Sequence of chain 1.A:
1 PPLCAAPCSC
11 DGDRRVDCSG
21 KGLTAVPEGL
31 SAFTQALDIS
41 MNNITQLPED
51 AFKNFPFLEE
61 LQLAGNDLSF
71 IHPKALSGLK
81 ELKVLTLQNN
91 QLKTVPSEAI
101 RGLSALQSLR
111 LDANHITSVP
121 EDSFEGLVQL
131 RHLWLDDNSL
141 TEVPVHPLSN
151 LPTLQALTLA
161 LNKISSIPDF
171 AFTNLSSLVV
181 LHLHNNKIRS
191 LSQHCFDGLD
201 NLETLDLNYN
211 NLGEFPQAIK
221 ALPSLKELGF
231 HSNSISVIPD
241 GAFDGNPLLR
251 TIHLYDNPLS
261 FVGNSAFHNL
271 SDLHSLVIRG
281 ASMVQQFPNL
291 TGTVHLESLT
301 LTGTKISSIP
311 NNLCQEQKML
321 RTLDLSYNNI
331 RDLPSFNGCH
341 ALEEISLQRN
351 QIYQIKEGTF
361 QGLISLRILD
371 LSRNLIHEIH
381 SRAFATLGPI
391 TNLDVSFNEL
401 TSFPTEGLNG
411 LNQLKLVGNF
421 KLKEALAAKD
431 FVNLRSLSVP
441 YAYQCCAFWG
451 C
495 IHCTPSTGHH

Binding-site contacts:
Ligand atom O7 contacts residue GLY22 of chain 1.A at 3.6 Å (h-bond).
Ligand atom C4 contacts residue ASN43 of chain 1.A at 3.1 Å.
Ligand atom O7 contacts residue ASN43 of chain 1.A at 3.6 Å.
Ligand atom C3 contacts residue ASN43 of chain 1.A at 2.9 Å.
Ligand atom N2 contacts residue ASN43 of chain 1.A at 2.8 Å (h-bond).
Ligand atom C3 contacts residue THR24 of chain 1.A at 4.3 Å.
Ligand atom C2 contacts residue ASN43 of chain 1.A at 1.7 Å.
Ligand atom O4 contacts residue ASN43 of chain 1.A at 4.4 Å.
Ligand atom C1 contacts residue ASN43 of chain 1.A at 1.5 Å.
Ligand atom O3 contacts residue ASN43 of chain 1.A at 3.7 Å.
Ligand atom O4 contacts residue THR24 of chain 1.A at 4.0 Å.
Ligand atom C8 contacts residue THR45 of chain 1.A at 3.6 Å.
Ligand atom O5 contacts residue ASN43 of chain 1.A at 2.4 Å (h-bond).
Ligand atom C7 contacts residue ASN43 of chain 1.A at 3.4 Å.
Ligand atom C5 contacts residue ASN43 of chain 1.A at 3.3 Å.
Ligand atom C8 contacts residue ASN43 of chain 1.A at 4.3 Å.

The protein below binds the small molecule below.
Small molecule (SMILES): CC(=O)N[C@H]1[C@H](O[C@H]2[C@H](O)[C@@H](NC(C)=O)CO[C@@H]2CO)O[C@H](CO)[C@@H](O)[C@@H]1O